Binding-site contacts:
Ligand atom N7 contacts residue ASN127 of chain 1.F at 3.3 Å (h-bond).
Ligand atom O6 contacts residue ALA158 of chain 1.F at 2.9 Å (h-bond).
Ligand atom N7 contacts residue PHE39 of chain 1.F at 3.5 Å.
Ligand atom N1 contacts residue LEU159 of chain 1.F at 3.5 Å.
Ligand atom O2G contacts residue GLY72 of chain 1.F at 2.7 Å (h-bond).
Ligand atom O6 contacts residue LEU159 of chain 1.F at 3.1 Å (h-bond).
Ligand atom O3' contacts residue LEU41 of chain 1.F at 2.5 Å (h-bond).
Ligand atom O1A contacts residue LYS27 of chain 1.F at 3.4 Å (salt-bridge).
Ligand atom O2B contacts residue SER28 of chain 1.F at 2.6 Å (h-bond).
Ligand atom O3' contacts residue GLY37 of chain 1.E at 3.5 Å.
Ligand atom O2G contacts residue LYS27 of chain 1.F at 3.3 Å (salt-bridge).
Ligand atom O1A contacts residue ASN29 of chain 1.F at 3.2 Å (h-bond).
Ligand atom C3' contacts residue LEU41 of chain 1.F at 3.5 Å (hydrophobic).
Ligand atom O2G contacts residue MG1 of chain 1.O at 3.1 Å.
Ligand atom N2 contacts residue LEU131 of chain 1.F at 3.5 Å.
Ligand atom O3G contacts residue THR46 of chain 1.F at 2.4 Å (h-bond).
Ligand atom O1A contacts residue GLY26 of chain 1.F at 2.9 Å.
Ligand atom N9 contacts residue LYS128 of chain 1.F at 3.5 Å.
Ligand atom O3A contacts residue GLY26 of chain 1.F at 3.5 Å (h-bond).
Ligand atom N2 contacts residue ASP130 of chain 1.F at 3.0 Å (salt-bridge).
Ligand atom PG contacts residue MG1 of chain 1.O at 3.1 Å.
Ligand atom O2B contacts residue THR46 of chain 1.F at 3.5 Å (h-bond).
Ligand atom N1 contacts residue ASP130 of chain 1.F at 2.9 Å (salt-bridge).
Ligand atom O3B contacts residue GLY24 of chain 1.F at 3.0 Å (h-bond).
Ligand atom O1B contacts residue LYS27 of chain 1.F at 2.9 Å (salt-bridge).
Ligand atom O6 contacts residue ASN127 of chain 1.F at 3.5 Å (h-bond).
Ligand atom O1A contacts residue SER28 of chain 1.F at 3.2 Å (h-bond).
Ligand atom O4' contacts residue LYS128 of chain 1.F at 3.5 Å (salt-bridge).
Ligand atom O3G contacts residue MG1 of chain 1.O at 2.2 Å.
Ligand atom C5' contacts residue GLY24 of chain 1.F at 3.5 Å.
Ligand atom O1B contacts residue GLY26 of chain 1.F at 3.1 Å (h-bond).
Ligand atom S1G contacts residue SER23 of chain 1.F at 3.3 Å (h-bond).
Ligand atom O3G contacts residue SER28 of chain 1.F at 3.4 Å (h-bond).
Ligand atom O4' contacts residue GLY24 of chain 1.F at 3.3 Å (h-bond).
Ligand atom C2' contacts residue ASN40 of chain 1.F at 3.5 Å.
Ligand atom O2' contacts residue ASN40 of chain 1.F at 2.9 Å (h-bond).
Ligand atom O2B contacts residue MG1 of chain 1.O at 2.4 Å.
Ligand atom C5 contacts residue PHE39 of chain 1.F at 3.4 Å (hydrophobic).
Ligand atom PB contacts residue MG1 of chain 1.O at 3.3 Å.
Ligand atom O2' contacts residue LEU41 of chain 1.F at 3.1 Å.

Sequence of chain 1.F:
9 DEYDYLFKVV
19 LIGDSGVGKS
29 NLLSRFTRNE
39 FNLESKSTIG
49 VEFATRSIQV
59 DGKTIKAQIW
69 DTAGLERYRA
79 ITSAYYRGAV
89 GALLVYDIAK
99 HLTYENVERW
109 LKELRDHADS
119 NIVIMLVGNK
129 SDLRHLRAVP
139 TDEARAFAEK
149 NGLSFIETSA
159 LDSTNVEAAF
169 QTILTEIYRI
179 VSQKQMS

Sequence of chain 1.E:
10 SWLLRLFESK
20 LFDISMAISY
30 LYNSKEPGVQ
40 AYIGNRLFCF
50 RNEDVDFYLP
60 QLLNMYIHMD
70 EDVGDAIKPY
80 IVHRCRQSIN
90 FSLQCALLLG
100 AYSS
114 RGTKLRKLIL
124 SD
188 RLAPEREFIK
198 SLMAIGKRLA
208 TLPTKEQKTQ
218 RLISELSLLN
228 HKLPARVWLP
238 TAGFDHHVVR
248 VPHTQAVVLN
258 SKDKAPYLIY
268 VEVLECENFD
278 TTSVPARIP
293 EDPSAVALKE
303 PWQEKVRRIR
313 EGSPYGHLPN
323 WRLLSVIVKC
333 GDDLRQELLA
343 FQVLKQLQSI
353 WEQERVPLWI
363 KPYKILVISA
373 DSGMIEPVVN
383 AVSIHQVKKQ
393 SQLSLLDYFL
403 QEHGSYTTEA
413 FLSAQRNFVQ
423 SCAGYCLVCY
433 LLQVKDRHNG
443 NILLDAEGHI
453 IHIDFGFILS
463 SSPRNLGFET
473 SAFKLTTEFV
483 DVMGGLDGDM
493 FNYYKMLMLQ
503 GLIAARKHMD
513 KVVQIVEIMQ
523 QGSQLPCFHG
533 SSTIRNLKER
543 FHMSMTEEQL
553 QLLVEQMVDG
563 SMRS

This small molecule binds to this protein.
Small molecule (SMILES): Nc1nc2c(ncn2[C@@H]2O[C@H](CO[P](=O)(O)O[P](=O)(O)OP(O)(O)=S)[C@@H](O)[C@H]2O)c(=O)[nH]1